Sequence of chain 1.K:
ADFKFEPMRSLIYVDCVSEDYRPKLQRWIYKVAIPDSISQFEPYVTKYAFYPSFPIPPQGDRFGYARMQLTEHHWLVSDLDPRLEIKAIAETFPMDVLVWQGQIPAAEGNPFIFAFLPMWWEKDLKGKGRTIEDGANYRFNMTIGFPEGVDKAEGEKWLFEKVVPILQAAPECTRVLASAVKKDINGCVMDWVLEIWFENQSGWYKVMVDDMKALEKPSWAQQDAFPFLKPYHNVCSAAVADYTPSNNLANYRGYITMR

Binding-site contacts:
Ligand atom C14 contacts residue HIS74 of chain 1.K at 3.8 Å.
Ligand atom O29 contacts residue GLN102 of chain 1.K at 2.6 Å (h-bond).
Ligand atom C6 contacts residue GLN102 of chain 1.K at 3.6 Å.
Ligand atom O27 contacts residue PHE42 of chain 1.K at 3.8 Å.
Ligand atom C11 contacts residue HIS74 of chain 1.K at 3.7 Å.
Ligand atom C10 contacts residue HIS74 of chain 1.K at 3.9 Å.
Ligand atom C2 contacts residue THR72 of chain 1.K at 3.8 Å.
Ligand atom O27 contacts residue TYR49 of chain 1.K at 3.1 Å (h-bond).
Ligand atom O23 contacts residue GLN41 of chain 1.K at 3.3 Å (h-bond).
Ligand atom C17 contacts residue TRP76 of chain 1.K at 3.9 Å (hydrophobic).
Ligand atom C5 contacts residue PHE136 of chain 1.K at 3.8 Å (hydrophobic).
Ligand atom O27 contacts residue SER38 of chain 1.K at 2.7 Å (h-bond).
Ligand atom O24 contacts residue TRP76 of chain 1.K at 3.8 Å.
Ligand atom O27 contacts residue HIS74 of chain 1.K at 2.9 Å (h-bond).
Ligand atom C10 contacts residue SER38 of chain 1.K at 3.1 Å.
Ligand atom O24 contacts residue DQH1 of chain 1.VB at 3.1 Å (h-bond).
Ligand atom C17 contacts residue DQH1 of chain 1.VB at 3.2 Å.
Ligand atom C16 contacts residue PHE138 of chain 1.K at 3.9 Å (hydrophobic).
Ligand atom C17 contacts residue ASP80 of chain 1.K at 3.4 Å.
Ligand atom O12 contacts residue DQH1 of chain 1.VB at 3.3 Å.
Ligand atom C15 contacts residue HIS74 of chain 1.K at 3.9 Å.
Ligand atom C18 contacts residue DQH1 of chain 1.VB at 3.1 Å.
Ligand atom O30 contacts residue GLN70 of chain 1.K at 3.7 Å.
Ligand atom C9 contacts residue THR72 of chain 1.K at 3.8 Å.
Ligand atom O30 contacts residue THR72 of chain 1.K at 3.1 Å (h-bond).
Ligand atom C1 contacts residue TRP29 of chain 1.K at 3.8 Å (hydrophobic).
Ligand atom O24 contacts residue ASP80 of chain 1.K at 2.5 Å (salt-bridge).
Ligand atom O30 contacts residue PHE51 of chain 1.K at 3.7 Å.
Ligand atom C9 contacts residue TYR49 of chain 1.K at 3.5 Å (hydrophobic).
Ligand atom C16 contacts residue TRP76 of chain 1.K at 3.8 Å (hydrophobic).
Ligand atom C19 contacts residue SER38 of chain 1.K at 3.8 Å.
Ligand atom C19 contacts residue DQH1 of chain 1.VB at 3.3 Å.
Ligand atom O13 contacts residue PHE51 of chain 1.K at 3.2 Å.
Ligand atom O13 contacts residue TYR49 of chain 1.K at 2.6 Å (h-bond).
Ligand atom C1 contacts residue GLN102 of chain 1.K at 3.8 Å.
Ligand atom O13 contacts residue THR72 of chain 1.K at 3.6 Å.
Ligand atom O23 contacts residue DQH1 of chain 1.VB at 2.9 Å (h-bond).
Ligand atom O29 contacts residue PHE136 of chain 1.K at 3.3 Å.
Ligand atom C10 contacts residue TYR49 of chain 1.K at 3.7 Å (hydrophobic).
Ligand atom C16 contacts residue ASP80 of chain 1.K at 3.5 Å.

This small molecule binds to this protein.
Small molecule (SMILES): O=C1c2c(O)cc(O)cc2O[C@H](c2ccc(O)c(O)c2)[C@H]1O